A protein and the small-molecule ligand that binds it are described below.
Small molecule (SMILES): CCOC(=O)CC[C@H](C[C@@H]1CCNC1=O)NC(=O)[C@H](Cc1ccccc1)NC(=O)OC(C)(C)C

Sequence of chain 1.A:
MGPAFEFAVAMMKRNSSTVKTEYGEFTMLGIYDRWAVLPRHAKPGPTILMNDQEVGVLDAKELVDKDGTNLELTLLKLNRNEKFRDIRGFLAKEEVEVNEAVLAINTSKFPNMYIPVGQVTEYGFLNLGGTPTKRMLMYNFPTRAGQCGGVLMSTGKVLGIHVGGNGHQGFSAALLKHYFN

Binding-site contacts:
Ligand atom C5 contacts residue GLU25 of chain 1.A at 3.2 Å.
Ligand atom C9 contacts residue LEU128 of chain 1.A at 3.0 Å (hydrophobic).
Ligand atom C63 contacts residue CYS148 of chain 1.A at 1.8 Å (hydrophobic).
Ligand atom C3 contacts residue GLY146 of chain 1.A at 3.6 Å.
Ligand atom C57 contacts residue CYS148 of chain 1.A at 2.6 Å (hydrophobic).
Ligand atom O66 contacts residue ARG144 of chain 1.A at 3.6 Å.
Ligand atom C2 contacts residue ASN166 of chain 1.A at 3.5 Å.
Ligand atom C11 contacts residue GLY129 of chain 1.A at 3.7 Å.
Ligand atom C6 contacts residue ASN166 of chain 1.A at 3.2 Å.
Ligand atom C59 contacts residue CYS148 of chain 1.A at 3.0 Å (hydrophobic).
Ligand atom C71 contacts residue ALA145 of chain 1.A at 3.8 Å (hydrophobic).
Ligand atom C53 contacts residue GLU72 of chain 1.A at 3.7 Å.
Ligand atom O66 contacts residue THR143 of chain 1.A at 2.9 Å.
Ligand atom C7 contacts residue GLU72 of chain 1.A at 3.3 Å.
Ligand atom N69 contacts residue ARG144 of chain 1.A at 3.7 Å.
Ligand atom C82 contacts residue CYS148 of chain 1.A at 2.8 Å (hydrophobic).
Ligand atom C65 contacts residue GLY165 of chain 1.A at 3.6 Å.
Ligand atom O66 contacts residue HIS162 of chain 1.A at 2.8 Å (h-bond).
Ligand atom C73 contacts residue ALA145 of chain 1.A at 3.6 Å (hydrophobic).
Ligand atom O86 contacts residue GLY146 of chain 1.A at 3.1 Å (h-bond).
Ligand atom O35 contacts residue GLY164 of chain 1.A at 3.4 Å.
Ligand atom C37 contacts residue VAL163 of chain 1.A at 3.4 Å (hydrophobic).
Ligand atom C2 contacts residue GLY165 of chain 1.A at 3.4 Å.
Ligand atom C65 contacts residue THR143 of chain 1.A at 3.5 Å.
Ligand atom O35 contacts residue GLY165 of chain 1.A at 3.1 Å (h-bond).
Ligand atom N69 contacts residue THR143 of chain 1.A at 3.4 Å.
Ligand atom C65 contacts residue ARG144 of chain 1.A at 3.6 Å.
Ligand atom C53 contacts residue HIS41 of chain 1.A at 3.2 Å.
Ligand atom C7 contacts residue LEU128 of chain 1.A at 3.6 Å (hydrophobic).
Ligand atom C61 contacts residue ALA145 of chain 1.A at 3.6 Å (hydrophobic).
Ligand atom N49 contacts residue CYS148 of chain 1.A at 2.8 Å (h-bond).
Ligand atom C71 contacts residue GLY165 of chain 1.A at 3.6 Å.
Ligand atom C61 contacts residue ARG144 of chain 1.A at 3.4 Å.
Ligand atom C82 contacts residue HIS41 of chain 1.A at 3.0 Å.
Ligand atom N69 contacts residue GLY165 of chain 1.A at 3.2 Å (h-bond).
Ligand atom C5 contacts residue GLY146 of chain 1.A at 3.6 Å.
Ligand atom C11 contacts residue LEU128 of chain 1.A at 3.2 Å (hydrophobic).
Ligand atom O66 contacts residue GLY165 of chain 1.A at 3.5 Å (h-bond).
Ligand atom N49 contacts residue VAL163 of chain 1.A at 3.2 Å (h-bond).
Ligand atom O66 contacts residue GLY164 of chain 1.A at 3.6 Å.